Sequence of chain 1.L:
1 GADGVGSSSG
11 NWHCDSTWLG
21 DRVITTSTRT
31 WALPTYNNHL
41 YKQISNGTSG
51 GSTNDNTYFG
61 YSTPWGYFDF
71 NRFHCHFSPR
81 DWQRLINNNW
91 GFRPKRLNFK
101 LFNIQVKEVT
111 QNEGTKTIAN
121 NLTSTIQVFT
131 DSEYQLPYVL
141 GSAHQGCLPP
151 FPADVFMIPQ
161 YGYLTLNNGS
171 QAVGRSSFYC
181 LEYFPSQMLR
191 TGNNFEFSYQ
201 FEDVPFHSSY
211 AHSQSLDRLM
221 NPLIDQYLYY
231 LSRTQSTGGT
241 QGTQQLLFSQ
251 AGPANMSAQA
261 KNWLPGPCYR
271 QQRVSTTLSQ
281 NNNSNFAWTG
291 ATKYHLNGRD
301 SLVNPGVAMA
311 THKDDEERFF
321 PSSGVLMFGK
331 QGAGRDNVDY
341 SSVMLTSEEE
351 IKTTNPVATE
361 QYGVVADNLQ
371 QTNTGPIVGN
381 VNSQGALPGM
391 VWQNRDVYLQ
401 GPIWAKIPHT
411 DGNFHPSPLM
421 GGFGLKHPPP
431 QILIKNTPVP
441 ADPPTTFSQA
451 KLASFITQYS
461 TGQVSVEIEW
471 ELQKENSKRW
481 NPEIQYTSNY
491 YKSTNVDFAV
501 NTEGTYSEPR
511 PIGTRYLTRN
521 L

Sequence of chain 1.J:
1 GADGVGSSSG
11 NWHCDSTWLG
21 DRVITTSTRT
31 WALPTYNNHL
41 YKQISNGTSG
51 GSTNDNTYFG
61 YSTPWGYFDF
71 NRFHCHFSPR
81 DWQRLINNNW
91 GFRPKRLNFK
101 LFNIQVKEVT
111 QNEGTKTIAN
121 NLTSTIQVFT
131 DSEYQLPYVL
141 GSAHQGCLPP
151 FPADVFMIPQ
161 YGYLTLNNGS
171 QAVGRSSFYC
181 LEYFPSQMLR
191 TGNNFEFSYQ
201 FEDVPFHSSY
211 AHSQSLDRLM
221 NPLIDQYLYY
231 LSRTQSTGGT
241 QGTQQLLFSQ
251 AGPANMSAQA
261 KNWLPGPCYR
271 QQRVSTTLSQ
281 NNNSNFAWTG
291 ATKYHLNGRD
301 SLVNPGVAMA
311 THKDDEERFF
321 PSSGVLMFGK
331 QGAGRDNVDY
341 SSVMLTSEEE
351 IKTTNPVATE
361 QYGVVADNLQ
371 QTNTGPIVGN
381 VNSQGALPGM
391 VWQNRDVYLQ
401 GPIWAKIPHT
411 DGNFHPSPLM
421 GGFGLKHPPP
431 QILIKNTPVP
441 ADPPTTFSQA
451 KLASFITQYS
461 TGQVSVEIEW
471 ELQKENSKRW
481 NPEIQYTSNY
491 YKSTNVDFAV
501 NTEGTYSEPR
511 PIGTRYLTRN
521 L

Binding-site contacts:
Ligand atom C2 contacts residue PRO416 of chain 1.J at 4.2 Å (hydrophobic).
Ligand atom N1 contacts residue GLY424 of chain 1.J at 3.9 Å.
Ligand atom N6 contacts residue SER417 of chain 1.J at 3.5 Å.
Ligand atom C5 contacts residue PRO205 of chain 1.J at 4.2 Å (hydrophobic).
Ligand atom C2 contacts residue PRO205 of chain 1.J at 4.0 Å (hydrophobic).
Ligand atom N6 contacts residue ASN394 of chain 1.J at 4.3 Å.
Ligand atom N7 contacts residue HIS415 of chain 1.J at 3.0 Å (h-bond).
Ligand atom C5 contacts residue HIS415 of chain 1.J at 4.3 Å.
Ligand atom OP2 contacts residue DC1 of chain 1.AC at 2.5 Å (h-bond).
Ligand atom N3 contacts residue PRO205 of chain 1.J at 4.4 Å.
Ligand atom N6 contacts residue PRO205 of chain 1.J at 4.2 Å.
Ligand atom OP2 contacts residue ASP411 of chain 1.L at 4.2 Å.
Ligand atom N9 contacts residue PRO416 of chain 1.J at 4.3 Å.
Ligand atom OP1 contacts residue DC1 of chain 1.AC at 2.5 Å (h-bond).
Ligand atom C6 contacts residue PRO205 of chain 1.J at 3.9 Å (hydrophobic).
Ligand atom P contacts residue DC1 of chain 1.AC at 1.6 Å.
Ligand atom O4' contacts residue DC1 of chain 1.AC at 4.2 Å.
Ligand atom C6 contacts residue PRO416 of chain 1.J at 2.9 Å (hydrophobic).
Ligand atom C8 contacts residue HIS415 of chain 1.J at 3.3 Å.
Ligand atom N1 contacts residue PRO205 of chain 1.J at 4.0 Å.
Ligand atom C4 contacts residue PRO416 of chain 1.J at 4.0 Å (hydrophobic).
Ligand atom C2' contacts residue PRO416 of chain 1.J at 4.5 Å (hydrophobic).
Ligand atom N3 contacts residue PRO416 of chain 1.J at 4.1 Å.
Ligand atom C8 contacts residue PRO416 of chain 1.J at 4.5 Å (hydrophobic).
Ligand atom C5' contacts residue DC1 of chain 1.AC at 3.8 Å.
Ligand atom O5' contacts residue DC1 of chain 1.AC at 2.5 Å (h-bond).
Ligand atom N7 contacts residue PRO416 of chain 1.J at 3.7 Å.
Ligand atom N6 contacts residue PRO416 of chain 1.J at 2.8 Å (h-bond).
Ligand atom C5 contacts residue PRO416 of chain 1.J at 3.2 Å (hydrophobic).
Ligand atom C2 contacts residue GLY424 of chain 1.J at 4.1 Å.
Ligand atom N1 contacts residue PRO416 of chain 1.J at 3.4 Å (h-bond).

The protein below binds the small molecule below.
Small molecule (SMILES): Nc1ncnc2c1ncn2[C@H]1C[C@H](O)[C@@H](COP(=O)(O)O)O1